Binding-site contacts:
Ligand atom O6 contacts residue THR250 of chain 2.F at 4.4 Å.
Ligand atom C5 contacts residue THR250 of chain 2.F at 3.5 Å.
Ligand atom N2 contacts residue ASN248 of chain 2.F at 2.9 Å (h-bond).
Ligand atom C7 contacts residue ASN248 of chain 2.F at 3.9 Å.
Ligand atom C8 contacts residue ASN248 of chain 2.F at 4.2 Å.
Ligand atom C8 contacts residue NAG1 of chain 2.QA at 3.3 Å.
Ligand atom O5 contacts residue ASP251 of chain 2.F at 4.0 Å.
Ligand atom C2 contacts residue ASN248 of chain 2.F at 2.5 Å.
Ligand atom C4 contacts residue THR250 of chain 2.F at 4.4 Å.
Ligand atom C4 contacts residue ASN248 of chain 2.F at 4.2 Å.
Ligand atom O7 contacts residue ASN248 of chain 2.F at 4.3 Å.
Ligand atom C5 contacts residue ASN248 of chain 2.F at 3.7 Å.
Ligand atom O6 contacts residue ASP251 of chain 2.F at 4.3 Å.
Ligand atom C1 contacts residue THR250 of chain 2.F at 3.2 Å.
Ligand atom C1 contacts residue ASN248 of chain 2.F at 1.4 Å.
Ligand atom C1 contacts residue ASP251 of chain 2.F at 4.2 Å.
Ligand atom C3 contacts residue ASN248 of chain 2.F at 3.8 Å.
Ligand atom C3 contacts residue THR250 of chain 2.F at 4.2 Å.
Ligand atom O5 contacts residue THR250 of chain 2.F at 3.6 Å (h-bond).
Ligand atom C2 contacts residue THR250 of chain 2.F at 4.2 Å.
Ligand atom C6 contacts residue THR250 of chain 2.F at 4.5 Å.
Ligand atom O5 contacts residue ASN248 of chain 2.F at 2.4 Å (h-bond).

This small molecule binds to this protein.
Small molecule (SMILES): CC(=O)N[C@@H]1[C@@H](O)[C@H](O)[C@@H](CO)O[C@H]1O

Sequence of chain 2.F:
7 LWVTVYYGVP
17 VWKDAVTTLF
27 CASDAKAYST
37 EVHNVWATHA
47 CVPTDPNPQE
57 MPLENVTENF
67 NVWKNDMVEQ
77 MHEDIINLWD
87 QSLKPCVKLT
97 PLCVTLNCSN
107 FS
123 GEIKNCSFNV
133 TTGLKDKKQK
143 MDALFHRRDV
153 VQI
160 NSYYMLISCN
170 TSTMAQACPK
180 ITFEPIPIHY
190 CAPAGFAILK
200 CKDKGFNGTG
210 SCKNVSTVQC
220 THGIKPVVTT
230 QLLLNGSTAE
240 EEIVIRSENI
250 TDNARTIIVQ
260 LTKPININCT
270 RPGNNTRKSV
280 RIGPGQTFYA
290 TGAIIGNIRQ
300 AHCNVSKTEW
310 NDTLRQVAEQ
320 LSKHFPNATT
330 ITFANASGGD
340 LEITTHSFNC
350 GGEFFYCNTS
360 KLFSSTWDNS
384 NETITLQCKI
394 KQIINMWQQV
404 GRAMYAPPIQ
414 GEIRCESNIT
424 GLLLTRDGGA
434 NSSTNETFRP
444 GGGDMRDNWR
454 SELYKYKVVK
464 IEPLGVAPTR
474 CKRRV